Sequence of chain 1.A:
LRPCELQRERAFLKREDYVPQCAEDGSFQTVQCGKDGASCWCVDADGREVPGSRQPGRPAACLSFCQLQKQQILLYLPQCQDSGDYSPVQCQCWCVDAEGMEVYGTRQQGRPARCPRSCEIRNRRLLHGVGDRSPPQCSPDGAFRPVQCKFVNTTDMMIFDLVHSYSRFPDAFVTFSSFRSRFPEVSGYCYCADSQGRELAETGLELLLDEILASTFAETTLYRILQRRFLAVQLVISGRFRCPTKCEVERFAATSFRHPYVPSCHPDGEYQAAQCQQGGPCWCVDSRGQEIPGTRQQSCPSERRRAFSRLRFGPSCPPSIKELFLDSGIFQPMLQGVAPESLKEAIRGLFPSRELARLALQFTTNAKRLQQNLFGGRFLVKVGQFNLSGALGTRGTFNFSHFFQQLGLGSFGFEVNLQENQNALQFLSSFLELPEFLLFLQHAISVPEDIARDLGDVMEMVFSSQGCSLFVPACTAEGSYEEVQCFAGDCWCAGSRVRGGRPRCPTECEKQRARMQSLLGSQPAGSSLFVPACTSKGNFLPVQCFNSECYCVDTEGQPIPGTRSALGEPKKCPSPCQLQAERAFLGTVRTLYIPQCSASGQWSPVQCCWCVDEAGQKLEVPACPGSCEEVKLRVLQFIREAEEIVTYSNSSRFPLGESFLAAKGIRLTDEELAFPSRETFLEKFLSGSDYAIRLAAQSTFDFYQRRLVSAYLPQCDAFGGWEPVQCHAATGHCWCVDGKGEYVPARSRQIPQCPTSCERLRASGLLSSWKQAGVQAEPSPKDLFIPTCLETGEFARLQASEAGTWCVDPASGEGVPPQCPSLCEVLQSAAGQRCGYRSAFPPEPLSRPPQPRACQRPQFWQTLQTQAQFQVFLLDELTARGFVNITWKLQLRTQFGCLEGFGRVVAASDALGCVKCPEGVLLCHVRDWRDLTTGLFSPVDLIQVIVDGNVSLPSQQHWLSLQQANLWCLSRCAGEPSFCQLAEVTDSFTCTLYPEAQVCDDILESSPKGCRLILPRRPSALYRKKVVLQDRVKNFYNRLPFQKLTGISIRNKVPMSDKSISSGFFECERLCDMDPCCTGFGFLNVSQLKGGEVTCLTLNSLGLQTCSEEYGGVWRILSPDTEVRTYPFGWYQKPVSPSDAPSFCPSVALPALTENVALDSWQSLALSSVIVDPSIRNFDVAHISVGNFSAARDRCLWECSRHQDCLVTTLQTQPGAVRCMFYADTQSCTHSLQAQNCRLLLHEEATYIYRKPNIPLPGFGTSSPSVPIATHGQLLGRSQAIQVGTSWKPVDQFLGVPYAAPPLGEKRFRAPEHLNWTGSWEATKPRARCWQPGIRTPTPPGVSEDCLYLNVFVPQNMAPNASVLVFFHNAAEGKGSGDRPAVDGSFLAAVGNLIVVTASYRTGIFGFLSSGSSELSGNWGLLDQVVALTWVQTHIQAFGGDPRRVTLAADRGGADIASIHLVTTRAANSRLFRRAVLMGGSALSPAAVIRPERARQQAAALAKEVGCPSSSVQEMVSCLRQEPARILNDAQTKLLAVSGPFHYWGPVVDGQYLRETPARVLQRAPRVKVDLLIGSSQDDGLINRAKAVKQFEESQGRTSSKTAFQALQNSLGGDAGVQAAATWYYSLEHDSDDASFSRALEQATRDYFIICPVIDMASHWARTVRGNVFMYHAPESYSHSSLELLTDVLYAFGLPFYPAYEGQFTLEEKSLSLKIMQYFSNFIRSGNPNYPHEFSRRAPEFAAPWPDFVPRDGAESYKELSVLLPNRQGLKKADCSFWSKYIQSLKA

Sequence of chain 1.B:
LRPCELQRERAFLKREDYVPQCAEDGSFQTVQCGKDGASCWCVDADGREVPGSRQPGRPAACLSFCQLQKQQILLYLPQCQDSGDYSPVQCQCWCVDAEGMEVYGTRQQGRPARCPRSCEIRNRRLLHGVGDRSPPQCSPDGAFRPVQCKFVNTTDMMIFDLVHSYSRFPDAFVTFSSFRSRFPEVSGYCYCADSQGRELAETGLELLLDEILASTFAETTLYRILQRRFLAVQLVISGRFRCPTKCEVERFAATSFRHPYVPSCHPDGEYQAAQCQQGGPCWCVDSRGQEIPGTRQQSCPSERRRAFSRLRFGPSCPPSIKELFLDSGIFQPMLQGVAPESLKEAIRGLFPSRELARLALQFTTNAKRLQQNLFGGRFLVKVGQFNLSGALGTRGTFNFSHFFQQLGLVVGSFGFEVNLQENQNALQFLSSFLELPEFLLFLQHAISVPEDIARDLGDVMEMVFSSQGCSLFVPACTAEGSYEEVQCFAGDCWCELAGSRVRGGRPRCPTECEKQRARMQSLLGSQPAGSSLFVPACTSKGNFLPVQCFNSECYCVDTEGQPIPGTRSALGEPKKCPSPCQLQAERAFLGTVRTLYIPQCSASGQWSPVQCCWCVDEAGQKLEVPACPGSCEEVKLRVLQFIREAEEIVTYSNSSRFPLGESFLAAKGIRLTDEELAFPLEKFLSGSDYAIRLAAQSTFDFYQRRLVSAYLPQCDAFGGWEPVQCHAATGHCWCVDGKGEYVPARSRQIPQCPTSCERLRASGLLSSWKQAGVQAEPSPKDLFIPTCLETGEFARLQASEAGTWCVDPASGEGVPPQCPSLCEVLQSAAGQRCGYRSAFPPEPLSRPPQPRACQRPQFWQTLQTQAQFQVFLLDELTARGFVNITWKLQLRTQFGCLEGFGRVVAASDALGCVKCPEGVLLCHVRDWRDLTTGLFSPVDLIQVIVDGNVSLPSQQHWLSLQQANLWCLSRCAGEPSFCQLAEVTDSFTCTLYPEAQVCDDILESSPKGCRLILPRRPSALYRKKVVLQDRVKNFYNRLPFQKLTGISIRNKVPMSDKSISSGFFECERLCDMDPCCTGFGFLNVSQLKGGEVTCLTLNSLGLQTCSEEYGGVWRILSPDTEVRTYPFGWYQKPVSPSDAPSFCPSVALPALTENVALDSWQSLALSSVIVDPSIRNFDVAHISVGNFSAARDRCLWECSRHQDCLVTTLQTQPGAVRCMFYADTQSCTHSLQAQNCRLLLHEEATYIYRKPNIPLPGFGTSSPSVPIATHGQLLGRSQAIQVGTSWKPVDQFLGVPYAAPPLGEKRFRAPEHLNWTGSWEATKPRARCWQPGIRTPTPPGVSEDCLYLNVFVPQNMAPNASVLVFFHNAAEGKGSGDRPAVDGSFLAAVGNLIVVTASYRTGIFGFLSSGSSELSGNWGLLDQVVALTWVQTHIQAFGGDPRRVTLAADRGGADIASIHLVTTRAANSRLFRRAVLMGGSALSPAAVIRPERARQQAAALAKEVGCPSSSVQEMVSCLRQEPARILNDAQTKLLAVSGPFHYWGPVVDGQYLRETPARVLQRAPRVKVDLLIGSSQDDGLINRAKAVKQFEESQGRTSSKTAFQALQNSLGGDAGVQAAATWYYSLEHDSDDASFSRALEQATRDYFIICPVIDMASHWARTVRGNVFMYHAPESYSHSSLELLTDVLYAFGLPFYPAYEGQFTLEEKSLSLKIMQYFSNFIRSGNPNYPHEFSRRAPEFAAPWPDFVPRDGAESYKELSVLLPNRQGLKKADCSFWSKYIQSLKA

Binding-site contacts:
Ligand atom C4 contacts residue ARG213 of chain 1.B at 3.9 Å.
Ligand atom C1 contacts residue PHE214 of chain 1.B at 3.5 Å (hydrophobic).
Ligand atom C6 contacts residue GLY2020 of chain 1.A at 4.0 Å.
Ligand atom O5 contacts residue PHE214 of chain 1.B at 3.8 Å.
Ligand atom O3 contacts residue ARG213 of chain 1.B at 2.5 Å (salt-bridge).
Ligand atom O4 contacts residue ARG213 of chain 1.B at 3.6 Å.
Ligand atom O5 contacts residue ASN2014 of chain 1.A at 2.5 Å (h-bond).
Ligand atom C3 contacts residue ASN2014 of chain 1.A at 4.0 Å.
Ligand atom O7 contacts residue GLN2017 of chain 1.A at 2.9 Å (h-bond).
Ligand atom O2 contacts residue PHE214 of chain 1.B at 4.0 Å.
Ligand atom C2 contacts residue ASN2014 of chain 1.A at 2.7 Å.
Ligand atom O6 contacts residue ARG213 of chain 1.B at 2.9 Å (salt-bridge).
Ligand atom C8 contacts residue GLN2017 of chain 1.A at 4.0 Å.
Ligand atom C1 contacts residue ARG213 of chain 1.B at 4.1 Å.
Ligand atom O5 contacts residue ARG213 of chain 1.B at 3.5 Å (salt-bridge).
Ligand atom C3 contacts residue SER212 of chain 1.B at 4.0 Å.
Ligand atom N2 contacts residue GLN2017 of chain 1.A at 3.7 Å.
Ligand atom C7 contacts residue ASN2014 of chain 1.A at 3.6 Å.
Ligand atom O5 contacts residue GLY2020 of chain 1.A at 3.6 Å (h-bond).
Ligand atom C3 contacts residue ARG213 of chain 1.B at 3.2 Å.
Ligand atom C6 contacts residue GLY2021 of chain 1.A at 3.2 Å.
Ligand atom C8 contacts residue GLU2055 of chain 1.A at 3.3 Å.
Ligand atom O7 contacts residue ASN2014 of chain 1.A at 3.9 Å.
Ligand atom O7 contacts residue ARG213 of chain 1.B at 3.8 Å.
Ligand atom C1 contacts residue GLN2017 of chain 1.A at 3.6 Å.
Ligand atom C2 contacts residue GLN2017 of chain 1.A at 3.8 Å.
Ligand atom C7 contacts residue ARG213 of chain 1.B at 3.7 Å.
Ligand atom C4 contacts residue PHE214 of chain 1.B at 3.9 Å (hydrophobic).
Ligand atom C7 contacts residue GLU2055 of chain 1.A at 4.0 Å.
Ligand atom N2 contacts residue ARG213 of chain 1.B at 3.5 Å (salt-bridge).
Ligand atom C2 contacts residue ARG213 of chain 1.B at 3.7 Å.
Ligand atom C8 contacts residue THR2058 of chain 1.A at 3.2 Å.
Ligand atom C1 contacts residue ASN2014 of chain 1.A at 1.5 Å.
Ligand atom C5 contacts residue ASN2014 of chain 1.A at 3.6 Å.
Ligand atom N2 contacts residue SER212 of chain 1.B at 4.0 Å.
Ligand atom C6 contacts residue ASN2014 of chain 1.A at 4.1 Å.
Ligand atom N2 contacts residue ASN2014 of chain 1.A at 3.0 Å (h-bond).
Ligand atom C7 contacts residue GLN2017 of chain 1.A at 3.3 Å.
Ligand atom O5 contacts residue GLY2021 of chain 1.A at 4.0 Å.
Ligand atom C8 contacts residue ARG213 of chain 1.B at 3.6 Å.

This protein binds this small molecule.
Small molecule (SMILES): CC(=O)N[C@H]1[C@H](O[C@H]2[C@H](O)[C@@H](NC(C)=O)CO[C@@H]2CO)O[C@H](CO)[C@@H](O[C@H]2O[C@H](CO)[C@@H](O)[C@H](O)[C@@H]2O)[C@@H]1O